Sequence of chain 1.A:
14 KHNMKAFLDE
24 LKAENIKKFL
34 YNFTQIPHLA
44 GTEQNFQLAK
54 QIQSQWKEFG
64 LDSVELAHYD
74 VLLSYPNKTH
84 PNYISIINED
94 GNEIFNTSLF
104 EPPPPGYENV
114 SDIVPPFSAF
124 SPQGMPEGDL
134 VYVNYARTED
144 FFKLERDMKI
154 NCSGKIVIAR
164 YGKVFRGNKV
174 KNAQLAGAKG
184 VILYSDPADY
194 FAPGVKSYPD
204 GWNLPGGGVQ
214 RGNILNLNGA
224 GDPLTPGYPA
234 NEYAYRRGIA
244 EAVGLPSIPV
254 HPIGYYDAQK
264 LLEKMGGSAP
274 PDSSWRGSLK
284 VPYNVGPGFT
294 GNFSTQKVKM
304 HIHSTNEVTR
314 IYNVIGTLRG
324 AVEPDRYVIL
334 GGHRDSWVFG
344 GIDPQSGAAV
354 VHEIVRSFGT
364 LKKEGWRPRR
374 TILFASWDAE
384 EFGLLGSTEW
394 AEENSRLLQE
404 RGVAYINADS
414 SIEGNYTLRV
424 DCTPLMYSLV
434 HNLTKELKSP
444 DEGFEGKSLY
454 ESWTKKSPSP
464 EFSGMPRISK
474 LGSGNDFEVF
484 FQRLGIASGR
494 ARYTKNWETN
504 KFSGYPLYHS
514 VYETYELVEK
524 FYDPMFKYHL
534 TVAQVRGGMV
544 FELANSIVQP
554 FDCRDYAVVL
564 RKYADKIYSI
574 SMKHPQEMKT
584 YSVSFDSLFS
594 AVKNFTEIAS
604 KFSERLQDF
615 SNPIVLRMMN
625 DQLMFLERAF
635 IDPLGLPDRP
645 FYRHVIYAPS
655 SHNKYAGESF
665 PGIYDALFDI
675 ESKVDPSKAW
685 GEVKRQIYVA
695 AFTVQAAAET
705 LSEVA

Sequence of chain 2.A:
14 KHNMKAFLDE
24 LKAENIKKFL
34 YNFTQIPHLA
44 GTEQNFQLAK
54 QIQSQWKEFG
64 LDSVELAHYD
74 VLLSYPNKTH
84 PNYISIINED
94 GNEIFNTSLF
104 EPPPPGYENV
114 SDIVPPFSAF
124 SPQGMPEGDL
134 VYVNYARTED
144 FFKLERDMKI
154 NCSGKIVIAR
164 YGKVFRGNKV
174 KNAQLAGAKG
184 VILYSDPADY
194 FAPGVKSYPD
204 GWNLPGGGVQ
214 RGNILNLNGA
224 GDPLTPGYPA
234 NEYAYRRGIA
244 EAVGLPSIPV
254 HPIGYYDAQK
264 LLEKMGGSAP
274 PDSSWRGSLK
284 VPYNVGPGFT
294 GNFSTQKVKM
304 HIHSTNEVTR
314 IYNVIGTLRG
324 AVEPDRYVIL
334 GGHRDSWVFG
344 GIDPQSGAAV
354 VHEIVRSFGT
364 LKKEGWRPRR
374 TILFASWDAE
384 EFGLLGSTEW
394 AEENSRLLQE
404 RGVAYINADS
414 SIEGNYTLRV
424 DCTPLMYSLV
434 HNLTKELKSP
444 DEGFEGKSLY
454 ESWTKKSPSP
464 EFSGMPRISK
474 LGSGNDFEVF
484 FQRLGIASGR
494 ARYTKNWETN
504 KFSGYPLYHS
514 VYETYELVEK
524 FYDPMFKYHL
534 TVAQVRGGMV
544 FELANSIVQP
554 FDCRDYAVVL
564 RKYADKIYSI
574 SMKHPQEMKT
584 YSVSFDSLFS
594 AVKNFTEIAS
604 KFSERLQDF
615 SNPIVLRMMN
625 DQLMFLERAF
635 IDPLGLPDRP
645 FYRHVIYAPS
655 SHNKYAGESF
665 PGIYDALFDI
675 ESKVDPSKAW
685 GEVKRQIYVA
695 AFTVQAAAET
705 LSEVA

Binding-site contacts:
Ligand atom C1 contacts residue ASN597 of chain 2.A at 1.4 Å.
Ligand atom C3 contacts residue ARG313 of chain 1.A at 3.8 Å.
Ligand atom C1 contacts residue SER593 of chain 2.A at 3.7 Å.
Ligand atom O3 contacts residue ARG313 of chain 1.A at 3.0 Å (salt-bridge).
Ligand atom O2 contacts residue ARG313 of chain 1.A at 3.4 Å (salt-bridge).
Ligand atom C8 contacts residue SER593 of chain 2.A at 3.9 Å.
Ligand atom N2 contacts residue ASN597 of chain 2.A at 3.0 Å (h-bond).
Ligand atom C7 contacts residue GLN699 of chain 2.A at 3.4 Å.
Ligand atom O2 contacts residue HIS71 of chain 1.A at 3.0 Å (h-bond).
Ligand atom C8 contacts residue ALA594 of chain 2.A at 3.7 Å (hydrophobic).
Ligand atom O4 contacts residue GLU235 of chain 1.A at 3.0 Å (salt-bridge).
Ligand atom C2 contacts residue GLU235 of chain 1.A at 3.0 Å.
Ligand atom C8 contacts residue TYR236 of chain 1.A at 3.7 Å (hydrophobic).
Ligand atom C8 contacts residue SER590 of chain 2.A at 3.5 Å.
Ligand atom O5 contacts residue ASN597 of chain 2.A at 2.3 Å (h-bond).
Ligand atom O2 contacts residue GLU235 of chain 1.A at 2.0 Å (salt-bridge).
Ligand atom C2 contacts residue ASN597 of chain 2.A at 2.4 Å.
Ligand atom O4 contacts residue ARG313 of chain 1.A at 3.9 Å.
Ligand atom N2 contacts residue SER593 of chain 2.A at 2.9 Å (h-bond).
Ligand atom O5 contacts residue HIS71 of chain 1.A at 3.5 Å.
Ligand atom C3 contacts residue ARG313 of chain 1.A at 3.8 Å.
Ligand atom N2 contacts residue GLN699 of chain 2.A at 3.6 Å (h-bond).
Ligand atom O3 contacts residue GLU235 of chain 1.A at 3.7 Å.
Ligand atom C7 contacts residue ASN597 of chain 2.A at 3.8 Å.
Ligand atom C4 contacts residue ARG313 of chain 1.A at 3.5 Å.
Ligand atom C3 contacts residue GLU235 of chain 1.A at 4.0 Å.
Ligand atom C2 contacts residue SER593 of chain 2.A at 3.7 Å.
Ligand atom O7 contacts residue GLN699 of chain 2.A at 3.3 Å.
Ligand atom C7 contacts residue SER593 of chain 2.A at 3.9 Å.
Ligand atom C1 contacts residue ARG313 of chain 1.A at 3.9 Å.
Ligand atom C5 contacts residue GLU235 of chain 1.A at 3.9 Å.
Ligand atom O6 contacts residue GLU235 of chain 1.A at 3.2 Å.
Ligand atom C3 contacts residue ASN597 of chain 2.A at 3.8 Å.
Ligand atom C2 contacts residue ARG313 of chain 1.A at 3.7 Å.
Ligand atom O4 contacts residue GLU235 of chain 1.A at 3.8 Å.
Ligand atom C1 contacts residue GLU235 of chain 1.A at 3.6 Å.
Ligand atom C6 contacts residue GLU235 of chain 1.A at 3.8 Å.
Ligand atom C1 contacts residue GLN699 of chain 2.A at 3.8 Å.
Ligand atom C5 contacts residue ASN597 of chain 2.A at 3.6 Å.
Ligand atom C2 contacts residue GLN699 of chain 2.A at 3.7 Å.

This small molecule binds to this protein.
Small molecule (SMILES): CC(=O)N[C@H]1[C@H](O[C@H]2[C@H](O)[C@@H](NC(C)=O)CO[C@@H]2CO)O[C@H](CO)[C@@H](O[C@@H]2O[C@H](CO)[C@@H](O)[C@H](O[C@H]3O[C@H](CO)[C@@H](O)[C@H](O)[C@@H]3O)[C@@H]2O)[C@@H]1O